Binding-site contacts:
Ligand atom O contacts residue ALA2 of chain 1.E at 3.6 Å.
Ligand atom CB contacts residue VAL4 of chain 1.E at 4.3 Å (hydrophobic).
Ligand atom O contacts residue MYR1 of chain 1.G at 3.5 Å.
Ligand atom OG1 contacts residue GLN3 of chain 1.E at 2.9 Å (h-bond).
Ligand atom CB contacts residue VAL4 of chain 1.E at 4.0 Å (hydrophobic).
Ligand atom C contacts residue VAL4 of chain 1.E at 3.5 Å (hydrophobic).
Ligand atom C contacts residue SER5 of chain 1.E at 4.0 Å.
Ligand atom CB contacts residue GLN3 of chain 1.E at 4.0 Å.
Ligand atom N contacts residue ALA2 of chain 1.E at 2.8 Å (h-bond).
Ligand atom CA contacts residue GLN3 of chain 1.E at 4.0 Å.
Ligand atom CB contacts residue GLN3 of chain 1.E at 3.1 Å.
Ligand atom CA contacts residue ALA2 of chain 1.E at 3.1 Å (hydrophobic).
Ligand atom N contacts residue GLY1 of chain 1.E at 3.7 Å.
Ligand atom O contacts residue SER6 of chain 1.E at 3.5 Å (h-bond).
Ligand atom N contacts residue GLN3 of chain 1.E at 4.1 Å.
Ligand atom CB contacts residue GLN43 of chain 1.E at 4.2 Å.
Ligand atom C contacts residue ALA2 of chain 1.E at 4.0 Å (hydrophobic).
Ligand atom CB contacts residue SER5 of chain 1.E at 3.9 Å.
Ligand atom N contacts residue VAL4 of chain 1.E at 2.8 Å (h-bond).
Ligand atom C contacts residue VAL4 of chain 1.E at 3.9 Å (hydrophobic).
Ligand atom CA contacts residue VAL4 of chain 1.E at 3.2 Å (hydrophobic).
Ligand atom O contacts residue ALA2 of chain 1.E at 3.0 Å (h-bond).
Ligand atom O contacts residue GLY1 of chain 1.E at 2.9 Å (h-bond).
Ligand atom O contacts residue GLN3 of chain 1.E at 3.5 Å (h-bond).
Ligand atom OG1 contacts residue GLN43 of chain 1.E at 4.0 Å.
Ligand atom CA contacts residue VAL4 of chain 1.E at 3.7 Å (hydrophobic).
Ligand atom C contacts residue GLY1 of chain 1.E at 3.6 Å.
Ligand atom C contacts residue SER6 of chain 1.E at 4.3 Å.
Ligand atom OG contacts residue VAL4 of chain 1.E at 3.8 Å.
Ligand atom CB contacts residue ALA2 of chain 1.E at 3.8 Å (hydrophobic).
Ligand atom C contacts residue GLN3 of chain 1.E at 3.5 Å.
Ligand atom O contacts residue SER5 of chain 1.E at 3.6 Å.
Ligand atom CG2 contacts residue GLN3 of chain 1.E at 4.0 Å.
Ligand atom OG1 contacts residue VAL4 of chain 1.E at 3.5 Å (h-bond).
Ligand atom N contacts residue VAL4 of chain 1.E at 4.2 Å.
Ligand atom O contacts residue VAL4 of chain 1.E at 2.8 Å (h-bond).
Ligand atom N contacts residue GLN3 of chain 1.E at 3.8 Å.
Ligand atom C contacts residue ALA2 of chain 1.E at 3.4 Å (hydrophobic).
Ligand atom OG1 contacts residue SER5 of chain 1.E at 2.8 Å (h-bond).
Ligand atom CA contacts residue GLY1 of chain 1.E at 3.8 Å.

The protein below binds the small molecule below.
Small molecule (SMILES): C[C@@H](O)[C@@H](C=O)NC(=O)[C@H](CO)NC(=O)[C@H](CO)NC(=O)[C@H](CO)NC(=O)CN

Sequence of chain 1.E:
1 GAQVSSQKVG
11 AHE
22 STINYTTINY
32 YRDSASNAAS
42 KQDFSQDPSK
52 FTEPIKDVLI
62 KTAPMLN